Binding-site contacts:
Ligand atom C26 contacts residue ALA720 of chain 1.D at 4.3 Å (hydrophobic).
Ligand atom C27 contacts residue ILE683 of chain 1.D at 3.7 Å (hydrophobic).
Ligand atom C1 contacts residue PHE724 of chain 1.D at 3.5 Å (hydrophobic).
Ligand atom C11 contacts residue PHE724 of chain 1.D at 3.9 Å (hydrophobic).
Ligand atom C7 contacts residue PHE727 of chain 1.D at 3.6 Å (hydrophobic).
Ligand atom C5 contacts residue PHE727 of chain 1.D at 4.5 Å (hydrophobic).
Ligand atom C25 contacts residue TRP719 of chain 1.D at 4.2 Å (hydrophobic).
Ligand atom C16 contacts residue TYR680 of chain 1.D at 4.5 Å (hydrophobic).
Ligand atom C25 contacts residue ILE687 of chain 1.D at 4.2 Å (hydrophobic).
Ligand atom C26 contacts residue ILE687 of chain 1.D at 3.6 Å (hydrophobic).
Ligand atom C6 contacts residue PHE727 of chain 1.D at 3.5 Å (hydrophobic).
Ligand atom C27 contacts residue TRP719 of chain 1.D at 3.4 Å (hydrophobic).
Ligand atom C25 contacts residue ALA720 of chain 1.D at 4.2 Å (hydrophobic).
Ligand atom C2 contacts residue GLN728 of chain 1.D at 4.3 Å.
Ligand atom C27 contacts residue ALA720 of chain 1.D at 4.2 Å (hydrophobic).
Ligand atom C2 contacts residue PHE724 of chain 1.D at 4.2 Å (hydrophobic).
Ligand atom C26 contacts residue TRP719 of chain 1.D at 4.3 Å (hydrophobic).
Ligand atom C9 contacts residue PHE724 of chain 1.D at 4.1 Å (hydrophobic).
Ligand atom C21 contacts residue ALA720 of chain 1.D at 3.6 Å (hydrophobic).
Ligand atom C24 contacts residue ILE684 of chain 1.D at 4.3 Å (hydrophobic).
Ligand atom C12 contacts residue PHE724 of chain 1.D at 4.0 Å (hydrophobic).
Ligand atom C27 contacts residue ILE687 of chain 1.D at 3.8 Å (hydrophobic).

Sequence of chain 1.D:
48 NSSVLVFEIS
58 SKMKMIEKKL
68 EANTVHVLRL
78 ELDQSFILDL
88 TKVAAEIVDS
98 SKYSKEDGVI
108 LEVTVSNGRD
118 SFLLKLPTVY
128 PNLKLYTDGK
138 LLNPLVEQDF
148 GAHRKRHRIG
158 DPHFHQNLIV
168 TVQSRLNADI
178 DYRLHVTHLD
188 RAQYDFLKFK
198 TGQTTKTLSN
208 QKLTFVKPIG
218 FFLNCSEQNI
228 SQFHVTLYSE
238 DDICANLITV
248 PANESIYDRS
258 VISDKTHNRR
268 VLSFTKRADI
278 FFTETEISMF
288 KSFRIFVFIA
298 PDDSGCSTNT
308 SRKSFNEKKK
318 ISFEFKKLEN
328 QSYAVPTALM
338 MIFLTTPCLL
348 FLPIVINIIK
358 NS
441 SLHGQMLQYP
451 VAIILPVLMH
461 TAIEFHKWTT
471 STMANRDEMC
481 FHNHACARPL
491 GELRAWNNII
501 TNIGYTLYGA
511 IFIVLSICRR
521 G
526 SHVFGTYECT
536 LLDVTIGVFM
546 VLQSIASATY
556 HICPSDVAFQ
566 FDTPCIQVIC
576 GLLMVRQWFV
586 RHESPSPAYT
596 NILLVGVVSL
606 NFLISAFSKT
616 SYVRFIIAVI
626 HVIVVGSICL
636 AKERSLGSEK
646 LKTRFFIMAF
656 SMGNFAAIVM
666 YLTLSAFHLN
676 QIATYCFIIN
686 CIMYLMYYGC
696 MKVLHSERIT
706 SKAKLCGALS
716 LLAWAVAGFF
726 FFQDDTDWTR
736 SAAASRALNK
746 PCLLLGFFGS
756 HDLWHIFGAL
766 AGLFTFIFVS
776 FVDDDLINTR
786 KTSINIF

This small molecule binds to this protein.
Small molecule (SMILES): CC(C)CCC[C@@H](C)[C@H]1CC[C@H]2[C@@H]3CC=C4C[C@@H](O)CC[C@]4(C)[C@H]3CC[C@]12C